Sequence of chain 1.A:
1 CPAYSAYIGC

Sequence of chain 1.B:
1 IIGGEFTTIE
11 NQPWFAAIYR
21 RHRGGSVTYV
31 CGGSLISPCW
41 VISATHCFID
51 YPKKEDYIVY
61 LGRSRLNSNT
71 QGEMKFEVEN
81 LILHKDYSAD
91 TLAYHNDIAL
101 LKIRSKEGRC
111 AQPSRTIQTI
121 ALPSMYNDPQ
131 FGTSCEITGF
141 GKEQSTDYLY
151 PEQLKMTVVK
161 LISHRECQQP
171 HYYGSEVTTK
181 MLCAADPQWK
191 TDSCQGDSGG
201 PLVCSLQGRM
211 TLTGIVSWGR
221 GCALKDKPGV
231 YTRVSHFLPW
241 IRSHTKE

Binding-site contacts:
Ligand atom C2 contacts residue CYS194 of chain 1.B at 3.9 Å (hydrophobic).
Ligand atom N4 contacts residue SER193 of chain 1.B at 3.5 Å (h-bond).
Ligand atom C5 contacts residue GLY219 of chain 1.B at 3.4 Å.
Ligand atom N9 contacts residue ALA223 of chain 1.B at 4.3 Å.
Ligand atom C7 contacts residue GLY221 of chain 1.B at 3.9 Å.
Ligand atom C3 contacts residue TRP218 of chain 1.B at 3.9 Å (hydrophobic).
Ligand atom C2 contacts residue VAL216 of chain 1.B at 3.6 Å (hydrophobic).
Ligand atom C2 contacts residue ALA6 of chain 1.A at 2.5 Å (hydrophobic).
Ligand atom N8 contacts residue SER193 of chain 1.B at 3.0 Å (h-bond).
Ligand atom N8 contacts residue GLY229 of chain 1.B at 3.2 Å.
Ligand atom C5 contacts residue ALA6 of chain 1.A at 3.9 Å (hydrophobic).
Ligand atom C7 contacts residue GLY229 of chain 1.B at 4.1 Å.
Ligand atom C3 contacts residue GLY219 of chain 1.B at 4.1 Å.
Ligand atom C7 contacts residue ASP192 of chain 1.B at 3.5 Å.
Ligand atom C6 contacts residue GLN195 of chain 1.B at 3.8 Å.
Ligand atom N9 contacts residue CYS222 of chain 1.B at 3.4 Å.
Ligand atom N9 contacts residue ASP192 of chain 1.B at 2.9 Å (salt-bridge).
Ligand atom C5 contacts residue GLY221 of chain 1.B at 3.4 Å.
Ligand atom N4 contacts residue TRP218 of chain 1.B at 4.2 Å.
Ligand atom C7 contacts residue GLY219 of chain 1.B at 4.2 Å.
Ligand atom C6 contacts residue CYS194 of chain 1.B at 3.8 Å (hydrophobic).
Ligand atom N8 contacts residue ASP192 of chain 1.B at 2.9 Å (salt-bridge).
Ligand atom C1 contacts residue TRP218 of chain 1.B at 4.2 Å (hydrophobic).
Ligand atom C3 contacts residue SER193 of chain 1.B at 3.5 Å.
Ligand atom C1 contacts residue GLY219 of chain 1.B at 4.2 Å.
Ligand atom N4 contacts residue GLY219 of chain 1.B at 4.0 Å.
Ligand atom C5 contacts residue SER193 of chain 1.B at 4.2 Å.
Ligand atom C2 contacts residue SER193 of chain 1.B at 4.2 Å.
Ligand atom C6 contacts residue GLY219 of chain 1.B at 4.2 Å.
Ligand atom C3 contacts residue ALA6 of chain 1.A at 3.8 Å (hydrophobic).
Ligand atom N9 contacts residue SER193 of chain 1.B at 3.2 Å (h-bond).
Ligand atom C7 contacts residue SER193 of chain 1.B at 3.0 Å.
Ligand atom C6 contacts residue ALA6 of chain 1.A at 2.6 Å (hydrophobic).
Ligand atom N9 contacts residue GLY221 of chain 1.B at 2.9 Å (h-bond).
Ligand atom C5 contacts residue CYS222 of chain 1.B at 4.2 Å (hydrophobic).
Ligand atom C6 contacts residue SER5 of chain 1.A at 4.2 Å.
Ligand atom C3 contacts residue VAL216 of chain 1.B at 4.1 Å (hydrophobic).
Ligand atom N4 contacts residue GLY221 of chain 1.B at 4.1 Å.
Ligand atom C1 contacts residue SER5 of chain 1.A at 4.0 Å.
Ligand atom C1 contacts residue ALA6 of chain 1.A at 1.5 Å (hydrophobic).

A small-molecule ligand and the protein it binds are described below.
Small molecule (SMILES): [H]/N=C(\N)N1CCCCC1